Sequence of chain 1.B:
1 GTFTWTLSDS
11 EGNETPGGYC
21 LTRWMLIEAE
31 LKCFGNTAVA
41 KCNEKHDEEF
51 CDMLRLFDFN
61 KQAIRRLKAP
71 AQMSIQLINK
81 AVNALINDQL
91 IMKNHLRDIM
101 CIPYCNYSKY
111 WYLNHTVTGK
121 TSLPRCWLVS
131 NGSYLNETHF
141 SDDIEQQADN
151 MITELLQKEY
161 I

Binding-site contacts:
Ligand atom C8 contacts residue LEU135 of chain 1.B at 3.8 Å (hydrophobic).
Ligand atom C8 contacts residue ASN136 of chain 1.B at 3.7 Å.
Ligand atom C3 contacts residue ASN136 of chain 1.B at 3.9 Å.
Ligand atom O5 contacts residue ASN136 of chain 1.B at 2.5 Å (h-bond).
Ligand atom C2 contacts residue ASN136 of chain 1.B at 2.5 Å.
Ligand atom O7 contacts residue TYR134 of chain 1.B at 4.2 Å.
Ligand atom C5 contacts residue ASN136 of chain 1.B at 3.8 Å.
Ligand atom C1 contacts residue ASN136 of chain 1.B at 1.5 Å.
Ligand atom C4 contacts residue ASN136 of chain 1.B at 4.4 Å.
Ligand atom C7 contacts residue ASN136 of chain 1.B at 3.2 Å.
Ligand atom C8 contacts residue TYR134 of chain 1.B at 4.2 Å (hydrophobic).
Ligand atom N2 contacts residue ASN136 of chain 1.B at 3.0 Å (h-bond).
Ligand atom O7 contacts residue ASN136 of chain 1.B at 3.1 Å (h-bond).

This protein binds this small molecule.
Small molecule (SMILES): CC(=O)N[C@@H]1[C@@H](O)[C@H](O)[C@@H](CO)O[C@H]1O